The protein below binds the small molecule below.
Small molecule (SMILES): OCCOCOCc1cc(CCCCCOc2c(Cl)cc(C3=NCCO3)cc2Cl)on1

Sequence of chain 57.C:
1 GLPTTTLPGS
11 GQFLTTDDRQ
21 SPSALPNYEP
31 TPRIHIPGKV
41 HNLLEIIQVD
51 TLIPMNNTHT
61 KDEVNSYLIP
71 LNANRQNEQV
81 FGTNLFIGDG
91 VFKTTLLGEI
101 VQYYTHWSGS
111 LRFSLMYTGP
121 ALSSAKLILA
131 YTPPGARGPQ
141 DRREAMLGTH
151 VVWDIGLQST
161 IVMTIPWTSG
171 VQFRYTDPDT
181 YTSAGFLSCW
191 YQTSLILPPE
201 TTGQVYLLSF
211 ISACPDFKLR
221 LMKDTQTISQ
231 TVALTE

Sequence of chain 56.A:
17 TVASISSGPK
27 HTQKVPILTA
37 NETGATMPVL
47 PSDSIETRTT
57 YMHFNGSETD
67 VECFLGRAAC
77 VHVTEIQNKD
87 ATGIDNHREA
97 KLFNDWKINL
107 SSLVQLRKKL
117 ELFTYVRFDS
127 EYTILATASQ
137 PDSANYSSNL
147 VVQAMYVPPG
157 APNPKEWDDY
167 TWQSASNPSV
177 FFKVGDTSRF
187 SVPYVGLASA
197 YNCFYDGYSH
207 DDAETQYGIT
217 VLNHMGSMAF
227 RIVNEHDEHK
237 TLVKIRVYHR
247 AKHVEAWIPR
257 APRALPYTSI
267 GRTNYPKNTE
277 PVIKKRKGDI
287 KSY

Sequence of chain 56.C:
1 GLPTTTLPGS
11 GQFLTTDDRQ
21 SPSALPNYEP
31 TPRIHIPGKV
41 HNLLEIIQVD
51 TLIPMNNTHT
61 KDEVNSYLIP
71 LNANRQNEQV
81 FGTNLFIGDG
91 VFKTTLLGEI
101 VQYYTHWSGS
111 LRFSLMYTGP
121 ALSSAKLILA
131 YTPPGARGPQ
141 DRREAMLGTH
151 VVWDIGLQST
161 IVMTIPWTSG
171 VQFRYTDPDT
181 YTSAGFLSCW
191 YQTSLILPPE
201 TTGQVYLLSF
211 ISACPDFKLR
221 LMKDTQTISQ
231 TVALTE

Binding-site contacts:
Ligand atom O1 contacts residue MET221 of chain 56.A at 3.1 Å (h-bond).
Ligand atom CL1 contacts residue VAL188 of chain 56.A at 3.5 Å.
Ligand atom C3C contacts residue ILE104 of chain 56.A at 3.6 Å (hydrophobic).
Ligand atom C5A contacts residue ALA150 of chain 56.A at 3.2 Å (hydrophobic).
Ligand atom N3A contacts residue ALA24 of chain 56.C at 3.6 Å.
Ligand atom C3 contacts residue LEU106 of chain 56.A at 3.4 Å (hydrophobic).
Ligand atom C1C contacts residue TYR128 of chain 56.A at 3.5 Å (hydrophobic).
Ligand atom C4C contacts residue TYR128 of chain 56.A at 3.5 Å (hydrophobic).
Ligand atom C6B contacts residue VAL188 of chain 56.A at 3.8 Å (hydrophobic).
Ligand atom C31 contacts residue LEU106 of chain 56.A at 3.8 Å (hydrophobic).
Ligand atom C6B contacts residue TYR152 of chain 56.A at 3.8 Å (hydrophobic).
Ligand atom C5A contacts residue VAL176 of chain 56.A at 3.2 Å (hydrophobic).
Ligand atom C5C contacts residue VAL188 of chain 56.A at 2.9 Å (hydrophobic).
Ligand atom C2B contacts residue MET224 of chain 56.A at 3.6 Å (hydrophobic).
Ligand atom CL2 contacts residue ILE104 of chain 56.A at 3.1 Å.
Ligand atom C31 contacts residue ASN219 of chain 56.A at 3.8 Å.
Ligand atom C2D contacts residue SER107 of chain 56.A at 3.8 Å.
Ligand atom C1B contacts residue VAL188 of chain 56.A at 3.8 Å (hydrophobic).
Ligand atom O1B contacts residue TYR152 of chain 56.A at 3.8 Å.
Ligand atom C4B contacts residue PHE186 of chain 56.A at 3.4 Å (hydrophobic).
Ligand atom C1B contacts residue TYR152 of chain 56.A at 3.8 Å (hydrophobic).
Ligand atom C5A contacts residue PHE186 of chain 56.A at 3.5 Å (hydrophobic).
Ligand atom C3D contacts residue LEU116 of chain 56.A at 3.6 Å (hydrophobic).
Ligand atom C4A contacts residue PRO174 of chain 56.A at 3.3 Å (hydrophobic).
Ligand atom CL2 contacts residue MET224 of chain 56.A at 2.9 Å.
Ligand atom C3B contacts residue PHE186 of chain 56.A at 3.7 Å (hydrophobic).
Ligand atom CL1 contacts residue LEU25 of chain 56.C at 3.5 Å.
Ligand atom C4A contacts residue VAL176 of chain 56.A at 3.7 Å (hydrophobic).
Ligand atom O1D contacts residue SER107 of chain 56.A at 3.2 Å.
Ligand atom N2 contacts residue ASN219 of chain 56.A at 3.4 Å (h-bond).
Ligand atom C3B contacts residue MET224 of chain 56.A at 3.4 Å (hydrophobic).
Ligand atom C4A contacts residue SER175 of chain 56.A at 3.8 Å.
Ligand atom O1A contacts residue ALA150 of chain 56.A at 3.8 Å.
Ligand atom C5 contacts residue LEU106 of chain 56.A at 3.5 Å (hydrophobic).
Ligand atom O1A contacts residue PHE186 of chain 56.A at 2.9 Å.
Ligand atom C2A contacts residue PHE186 of chain 56.A at 3.3 Å (hydrophobic).
Ligand atom C5B contacts residue TYR152 of chain 56.A at 3.8 Å (hydrophobic).
Ligand atom C4 contacts residue LEU106 of chain 56.A at 2.5 Å (hydrophobic).
Ligand atom N3A contacts residue PRO174 of chain 56.A at 3.6 Å (h-bond).
Ligand atom N2 contacts residue MET221 of chain 56.A at 3.5 Å (h-bond).